Binding-site contacts:
Ligand atom O1B contacts residue TYR540 of chain 1.A at 3.0 Å (h-bond).
Ligand atom O2G contacts residue ARG588 of chain 1.A at 3.4 Å (salt-bridge).
Ligand atom O3G contacts residue LYS784 of chain 1.A at 3.7 Å.
Ligand atom N3 contacts residue TYR600 of chain 1.A at 3.7 Å.
Ligand atom PG contacts residue LYS592 of chain 1.A at 3.5 Å.
Ligand atom C2 contacts residue TYR600 of chain 1.A at 3.7 Å (hydrophobic).
Ligand atom O1G contacts residue TYR540 of chain 1.A at 3.1 Å (h-bond).
Ligand atom C1' contacts residue GLU544 of chain 1.A at 3.6 Å.
Ligand atom O1A contacts residue ASP539 of chain 1.A at 3.7 Å.
Ligand atom PG contacts residue CA1 of chain 1.O at 3.1 Å.
Ligand atom PB contacts residue CA1 of chain 1.O at 3.1 Å.
Ligand atom PA contacts residue CA1 of chain 1.O at 3.3 Å.
Ligand atom O1B contacts residue ASP749 of chain 1.A at 2.8 Å (salt-bridge).
Ligand atom O3G contacts residue GLN542 of chain 1.A at 3.6 Å.
Ligand atom O1G contacts residue ASP539 of chain 1.A at 2.5 Å (salt-bridge).
Ligand atom O1B contacts residue GLN542 of chain 1.A at 3.5 Å (h-bond).
Ligand atom O2G contacts residue LYS592 of chain 1.A at 2.2 Å (salt-bridge).
Ligand atom O3B contacts residue CA1 of chain 1.O at 3.5 Å.
Ligand atom O1A contacts residue ASP749 of chain 1.A at 2.8 Å (salt-bridge).
Ligand atom C2' contacts residue GLU544 of chain 1.A at 3.2 Å.
Ligand atom O2A contacts residue LYS592 of chain 1.A at 3.6 Å.
Ligand atom PG contacts residue ASP539 of chain 1.A at 3.8 Å.
Ligand atom PA contacts residue LYS592 of chain 1.A at 3.9 Å.
Ligand atom O3G contacts residue ARG588 of chain 1.A at 3.2 Å (salt-bridge).
Ligand atom O2B contacts residue GLN542 of chain 1.A at 3.6 Å.
Ligand atom C2' contacts residue TYR596 of chain 1.A at 3.3 Å (hydrophobic).
Ligand atom O1A contacts residue CA1 of chain 1.O at 2.2 Å.
Ligand atom O1B contacts residue CA1 of chain 1.O at 2.1 Å.
Ligand atom N3 contacts residue GLN683 of chain 1.A at 3.5 Å (h-bond).
Ligand atom O3A contacts residue CA1 of chain 1.O at 3.3 Å.
Ligand atom O1G contacts residue CA1 of chain 1.O at 1.8 Å.
Ligand atom O3B contacts residue LYS592 of chain 1.A at 3.8 Å.
Ligand atom O2B contacts residue TYR596 of chain 1.A at 2.6 Å (h-bond).
Ligand atom C3' contacts residue TYR596 of chain 1.A at 3.4 Å (hydrophobic).
Ligand atom O3B contacts residue GLN542 of chain 1.A at 3.6 Å.
Ligand atom O2G contacts residue CA1 of chain 1.O at 3.7 Å.
Ligand atom O3A contacts residue LYS592 of chain 1.A at 3.0 Å (salt-bridge).
Ligand atom N6 contacts residue GLN593 of chain 1.A at 3.0 Å (h-bond).
Ligand atom C5' contacts residue ASP749 of chain 1.A at 3.4 Å.
Ligand atom PB contacts residue GLN542 of chain 1.A at 3.9 Å.

The protein below binds the small molecule below.
Small molecule (SMILES): Nc1ncnc2c1ncn2[C@H]1CC[C@@H](CO[P](=O)(O)O[P](=O)(O)OP(=O)(O)O)O1

Sequence of chain 1.A:
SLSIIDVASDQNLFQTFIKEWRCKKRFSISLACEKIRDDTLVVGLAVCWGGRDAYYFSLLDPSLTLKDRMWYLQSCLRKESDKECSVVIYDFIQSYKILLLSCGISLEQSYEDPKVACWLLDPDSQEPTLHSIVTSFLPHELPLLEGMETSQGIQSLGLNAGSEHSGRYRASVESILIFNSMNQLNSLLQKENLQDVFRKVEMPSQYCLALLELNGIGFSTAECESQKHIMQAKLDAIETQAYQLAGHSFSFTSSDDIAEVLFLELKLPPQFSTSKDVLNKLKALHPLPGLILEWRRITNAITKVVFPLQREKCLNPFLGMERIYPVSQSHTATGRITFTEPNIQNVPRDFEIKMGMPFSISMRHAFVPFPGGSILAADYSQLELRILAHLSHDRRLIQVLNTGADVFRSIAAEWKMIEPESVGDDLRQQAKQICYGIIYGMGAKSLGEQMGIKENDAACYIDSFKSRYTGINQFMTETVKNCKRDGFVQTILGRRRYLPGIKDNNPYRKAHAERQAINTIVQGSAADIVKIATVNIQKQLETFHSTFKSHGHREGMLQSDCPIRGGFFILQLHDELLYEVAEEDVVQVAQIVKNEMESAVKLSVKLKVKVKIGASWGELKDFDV